Binding-site contacts:
Ligand atom C6 contacts residue ASP649 of chain 1.D at 3.5 Å.
Ligand atom O5 contacts residue BGC3 of chain 1.Q at 3.7 Å.
Ligand atom O6 contacts residue BGC3 of chain 1.Q at 4.2 Å.
Ligand atom C2 contacts residue BGC3 of chain 1.Q at 4.2 Å.
Ligand atom O5 contacts residue TYR118 of chain 1.D at 4.2 Å.
Ligand atom O4 contacts residue TYR118 of chain 1.D at 2.8 Å (h-bond).
Ligand atom O2 contacts residue BGC2 of chain 1.Q at 3.9 Å.
Ligand atom O4 contacts residue BGC3 of chain 1.Q at 3.9 Å.
Ligand atom O3 contacts residue BGC2 of chain 1.Q at 3.6 Å.
Ligand atom O6 contacts residue ASP649 of chain 1.D at 3.1 Å (salt-bridge).
Ligand atom C4 contacts residue BGC4 of chain 1.Q at 3.9 Å.
Ligand atom C1 contacts residue LYS647 of chain 1.D at 4.1 Å.
Ligand atom C5 contacts residue BGC2 of chain 1.Q at 3.8 Å.
Ligand atom O6 contacts residue LYS647 of chain 1.D at 3.3 Å (salt-bridge).
Ligand atom C6 contacts residue THR651 of chain 1.D at 3.6 Å.
Ligand atom C2 contacts residue BGC2 of chain 1.Q at 3.8 Å.
Ligand atom O6 contacts residue BGC2 of chain 1.Q at 3.6 Å.
Ligand atom O2 contacts residue BGC1 of chain 1.Q at 3.5 Å.
Ligand atom O5 contacts residue BGC2 of chain 1.Q at 3.7 Å.
Ligand atom C6 contacts residue BGC3 of chain 1.Q at 3.5 Å.
Ligand atom O6 contacts residue ARG656 of chain 1.D at 4.0 Å.
Ligand atom C6 contacts residue BGC4 of chain 1.Q at 4.2 Å.
Ligand atom O4 contacts residue BGC4 of chain 1.Q at 3.6 Å.
Ligand atom O4 contacts residue ASP649 of chain 1.D at 3.7 Å.
Ligand atom O4 contacts residue BGC2 of chain 1.Q at 4.0 Å.
Ligand atom O5 contacts residue LYS647 of chain 1.D at 3.5 Å (salt-bridge).
Ligand atom C2 contacts residue BGC1 of chain 1.Q at 3.8 Å.
Ligand atom O3 contacts residue BGC3 of chain 1.Q at 3.8 Å.
Ligand atom O6 contacts residue THR651 of chain 1.D at 3.0 Å (h-bond).
Ligand atom C6 contacts residue BGC2 of chain 1.Q at 2.7 Å.
Ligand atom O6 contacts residue TYR118 of chain 1.D at 3.5 Å (h-bond).
Ligand atom C4 contacts residue TYR118 of chain 1.D at 3.9 Å (hydrophobic).
Ligand atom C6 contacts residue TYR118 of chain 1.D at 3.7 Å (hydrophobic).
Ligand atom O1 contacts residue LYS647 of chain 1.D at 3.6 Å.
Ligand atom O1 contacts residue BGC1 of chain 1.Q at 4.0 Å.
Ligand atom C4 contacts residue BGC3 of chain 1.Q at 3.6 Å.
Ligand atom C4 contacts residue ASP649 of chain 1.D at 3.8 Å.
Ligand atom C4 contacts residue BGC2 of chain 1.Q at 3.8 Å.
Ligand atom C6 contacts residue TYR131 of chain 1.D at 3.5 Å (hydrophobic).
Ligand atom C5 contacts residue ASP649 of chain 1.D at 4.2 Å.

Sequence of chain 1.D:
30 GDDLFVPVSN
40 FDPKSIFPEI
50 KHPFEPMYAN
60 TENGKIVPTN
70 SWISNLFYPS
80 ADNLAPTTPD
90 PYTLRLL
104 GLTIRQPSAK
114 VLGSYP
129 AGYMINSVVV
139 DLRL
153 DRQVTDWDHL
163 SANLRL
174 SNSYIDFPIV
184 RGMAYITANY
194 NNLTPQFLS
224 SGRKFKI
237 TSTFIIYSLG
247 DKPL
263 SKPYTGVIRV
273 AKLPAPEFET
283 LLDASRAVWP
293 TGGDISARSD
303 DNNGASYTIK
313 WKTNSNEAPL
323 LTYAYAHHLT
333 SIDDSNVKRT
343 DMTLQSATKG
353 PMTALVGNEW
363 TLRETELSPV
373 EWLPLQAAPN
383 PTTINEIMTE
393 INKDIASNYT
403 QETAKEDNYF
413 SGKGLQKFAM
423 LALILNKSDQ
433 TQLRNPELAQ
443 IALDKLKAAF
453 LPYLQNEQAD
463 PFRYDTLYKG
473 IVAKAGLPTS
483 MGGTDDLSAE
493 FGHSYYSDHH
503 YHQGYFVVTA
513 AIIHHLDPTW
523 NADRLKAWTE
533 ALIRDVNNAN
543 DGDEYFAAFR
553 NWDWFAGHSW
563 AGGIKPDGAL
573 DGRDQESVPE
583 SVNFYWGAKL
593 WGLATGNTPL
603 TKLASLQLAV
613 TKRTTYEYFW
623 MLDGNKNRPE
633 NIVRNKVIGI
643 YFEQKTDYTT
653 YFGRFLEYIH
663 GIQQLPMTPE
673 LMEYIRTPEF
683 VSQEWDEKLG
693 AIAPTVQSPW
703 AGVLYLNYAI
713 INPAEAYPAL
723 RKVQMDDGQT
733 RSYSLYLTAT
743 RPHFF

The protein below binds the small molecule below.
Small molecule (SMILES): OC[C@H]1O[C@@H](O[C@@H]2[C@@H](O)[C@H](O[C@@H]3[C@@H](O)[C@H](O)O[C@H](CO)[C@H]3O)O[C@H](CO)[C@H]2O)[C@H](O)[C@@H](O)[C@@H]1O